Sequence of chain 60.C:
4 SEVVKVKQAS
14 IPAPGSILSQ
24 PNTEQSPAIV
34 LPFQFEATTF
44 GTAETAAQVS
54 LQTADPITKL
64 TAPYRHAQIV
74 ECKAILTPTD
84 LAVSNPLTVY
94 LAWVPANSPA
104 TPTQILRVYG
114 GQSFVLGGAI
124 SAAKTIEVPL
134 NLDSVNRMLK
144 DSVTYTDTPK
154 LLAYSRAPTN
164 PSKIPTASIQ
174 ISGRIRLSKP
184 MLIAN

The small molecule below binds the protein below.
Small molecule (SMILES): Nc1ccn([C@@H]2O[C@H](CO[P](=O)(O)O[C@H]3[C@@H](O)[C@H](n4ccc(N)nc4=O)O[C@@H]3CO[P](=O)(O)O[C@H]3[C@@H](O)[C@H](n4ccc(N)nc4=O)O[C@@H]3CO)[C@@H](O)[C@H]2O)c(=O)n1

Binding-site contacts:
Ligand atom O2' contacts residue LEU135 of chain 60.C at 4.3 Å.
Ligand atom C4' contacts residue GLU74 of chain 60.C at 3.9 Å.
Ligand atom OP1 contacts residue PRO132 of chain 60.C at 3.6 Å.
Ligand atom C2' contacts residue ASN134 of chain 60.C at 4.3 Å.
Ligand atom O2' contacts residue ASN134 of chain 60.C at 3.2 Å (h-bond).
Ligand atom O2' contacts residue GLU74 of chain 60.C at 3.2 Å.
Ligand atom OP1 contacts residue LYS10 of chain 60.C at 4.3 Å.
Ligand atom C2' contacts residue GLU74 of chain 60.C at 4.1 Å.
Ligand atom OP2 contacts residue LYS10 of chain 60.C at 2.9 Å.
Ligand atom O4' contacts residue GLU74 of chain 60.C at 3.7 Å.
Ligand atom C1' contacts residue GLU74 of chain 60.C at 3.8 Å.
Ligand atom OP2 contacts residue LYS8 of chain 60.C at 2.9 Å (salt-bridge).
Ligand atom O3' contacts residue ASN134 of chain 60.C at 4.2 Å.
Ligand atom P contacts residue LYS10 of chain 60.C at 4.0 Å.
Ligand atom O3' contacts residue LYS8 of chain 60.C at 3.8 Å.
Ligand atom OP1 contacts residue LYS8 of chain 60.C at 2.6 Å (salt-bridge).
Ligand atom O5' contacts residue LYS8 of chain 60.C at 4.5 Å.
Ligand atom P contacts residue LYS8 of chain 60.C at 3.0 Å.
Ligand atom OP1 contacts residue ASN134 of chain 60.C at 4.2 Å.